This small molecule binds to this protein.
Small molecule (SMILES): CC(=O)N[C@H]1[C@H](O[C@H]2[C@H](O)[C@@H](NC(C)=O)CO[C@@H]2CO)O[C@H](CO)[C@@H](O[C@@H]2O[C@H](CO[C@H]3O[C@H](CO)[C@@H](O)[C@H](O)[C@@H]3O)[C@@H](O)[C@H](O[C@@H]3O[C@H](CO)[C@@H](O)[C@H](O)[C@@H]3O)[C@@H]2O)[C@@H]1O

Sequence of chain 1.D:
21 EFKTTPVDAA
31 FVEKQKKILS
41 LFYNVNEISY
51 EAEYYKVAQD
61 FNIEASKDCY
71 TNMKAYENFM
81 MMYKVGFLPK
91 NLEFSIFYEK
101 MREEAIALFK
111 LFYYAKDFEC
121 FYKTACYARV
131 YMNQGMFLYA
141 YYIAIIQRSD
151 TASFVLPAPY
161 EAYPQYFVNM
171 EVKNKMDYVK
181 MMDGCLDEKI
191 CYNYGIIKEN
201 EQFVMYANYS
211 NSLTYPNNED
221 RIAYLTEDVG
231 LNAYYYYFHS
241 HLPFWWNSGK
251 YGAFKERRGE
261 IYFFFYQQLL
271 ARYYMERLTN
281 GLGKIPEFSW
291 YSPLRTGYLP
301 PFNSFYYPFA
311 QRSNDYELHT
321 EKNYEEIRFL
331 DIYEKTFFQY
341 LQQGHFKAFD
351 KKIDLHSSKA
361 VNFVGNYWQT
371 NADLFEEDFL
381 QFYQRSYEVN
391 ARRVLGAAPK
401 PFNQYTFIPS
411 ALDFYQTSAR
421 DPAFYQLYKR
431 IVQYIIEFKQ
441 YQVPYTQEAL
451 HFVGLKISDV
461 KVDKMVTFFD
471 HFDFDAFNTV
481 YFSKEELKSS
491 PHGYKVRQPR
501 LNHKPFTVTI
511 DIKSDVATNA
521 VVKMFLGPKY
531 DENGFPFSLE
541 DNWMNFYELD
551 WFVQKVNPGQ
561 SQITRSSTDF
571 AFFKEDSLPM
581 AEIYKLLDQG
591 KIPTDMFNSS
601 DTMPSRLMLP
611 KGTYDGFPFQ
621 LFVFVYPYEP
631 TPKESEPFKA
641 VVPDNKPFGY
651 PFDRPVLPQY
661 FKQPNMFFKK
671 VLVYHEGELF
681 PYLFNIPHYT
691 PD

Binding-site contacts:
Ligand atom C5 contacts residue TYR682 of chain 1.B at 3.9 Å (hydrophobic).
Ligand atom O5 contacts residue ASN208 of chain 1.B at 2.3 Å (h-bond).
Ligand atom O6 contacts residue PRO92 of chain 1.F at 3.9 Å.
Ligand atom C8 contacts residue TYR206 of chain 1.B at 3.5 Å (hydrophobic).
Ligand atom C3 contacts residue ASN208 of chain 1.B at 3.8 Å.
Ligand atom O7 contacts residue ASN208 of chain 1.B at 3.2 Å (h-bond).
Ligand atom C6 contacts residue PRO687 of chain 1.B at 4.0 Å (hydrophobic).
Ligand atom C6 contacts residue TYR682 of chain 1.B at 3.3 Å (hydrophobic).
Ligand atom C1 contacts residue ASN208 of chain 1.B at 1.4 Å.
Ligand atom O3 contacts residue ASN685 of chain 1.B at 3.9 Å.
Ligand atom O7 contacts residue LYS175 of chain 1.B at 4.1 Å.
Ligand atom C1 contacts residue ASN685 of chain 1.B at 4.1 Å.
Ligand atom C4 contacts residue LYS662 of chain 1.D at 4.1 Å.
Ligand atom C8 contacts residue ASN685 of chain 1.B at 3.4 Å.
Ligand atom C2 contacts residue ASN685 of chain 1.B at 3.8 Å.
Ligand atom C7 contacts residue ASN208 of chain 1.B at 3.4 Å.
Ligand atom C8 contacts residue PRO536 of chain 1.D at 3.8 Å (hydrophobic).
Ligand atom O4 contacts residue PHE90 of chain 1.F at 4.1 Å.
Ligand atom O4 contacts residue HIS688 of chain 1.B at 4.0 Å.
Ligand atom O4 contacts residue ILE686 of chain 1.B at 3.3 Å.
Ligand atom O6 contacts residue PRO687 of chain 1.B at 3.2 Å.
Ligand atom O3 contacts residue GLY89 of chain 1.F at 3.9 Å.
Ligand atom C8 contacts residue TYR682 of chain 1.B at 3.9 Å (hydrophobic).
Ligand atom O5 contacts residue TYR682 of chain 1.B at 3.9 Å.
Ligand atom C7 contacts residue ASN685 of chain 1.B at 3.5 Å.
Ligand atom N2 contacts residue ASN685 of chain 1.B at 2.8 Å (h-bond).
Ligand atom N2 contacts residue ASN208 of chain 1.B at 3.1 Å (h-bond).
Ligand atom C6 contacts residue LYS662 of chain 1.D at 3.4 Å.
Ligand atom C5 contacts residue ILE686 of chain 1.B at 4.1 Å (hydrophobic).
Ligand atom O4 contacts residue PRO92 of chain 1.F at 3.8 Å.
Ligand atom C6 contacts residue PHE535 of chain 1.D at 3.7 Å (hydrophobic).
Ligand atom C4 contacts residue ILE686 of chain 1.B at 4.1 Å (hydrophobic).
Ligand atom C8 contacts residue PHE535 of chain 1.D at 3.6 Å (hydrophobic).
Ligand atom C3 contacts residue ASN685 of chain 1.B at 3.6 Å.
Ligand atom O3 contacts residue PRO687 of chain 1.B at 3.5 Å.
Ligand atom C5 contacts residue ASN208 of chain 1.B at 3.6 Å.
Ligand atom C2 contacts residue ASN208 of chain 1.B at 2.5 Å.
Ligand atom O4 contacts residue LYS662 of chain 1.D at 3.2 Å (salt-bridge).
Ligand atom O7 contacts residue ILE686 of chain 1.B at 3.6 Å.
Ligand atom O6 contacts residue PHE535 of chain 1.D at 3.2 Å.

Sequence of chain 1.B:
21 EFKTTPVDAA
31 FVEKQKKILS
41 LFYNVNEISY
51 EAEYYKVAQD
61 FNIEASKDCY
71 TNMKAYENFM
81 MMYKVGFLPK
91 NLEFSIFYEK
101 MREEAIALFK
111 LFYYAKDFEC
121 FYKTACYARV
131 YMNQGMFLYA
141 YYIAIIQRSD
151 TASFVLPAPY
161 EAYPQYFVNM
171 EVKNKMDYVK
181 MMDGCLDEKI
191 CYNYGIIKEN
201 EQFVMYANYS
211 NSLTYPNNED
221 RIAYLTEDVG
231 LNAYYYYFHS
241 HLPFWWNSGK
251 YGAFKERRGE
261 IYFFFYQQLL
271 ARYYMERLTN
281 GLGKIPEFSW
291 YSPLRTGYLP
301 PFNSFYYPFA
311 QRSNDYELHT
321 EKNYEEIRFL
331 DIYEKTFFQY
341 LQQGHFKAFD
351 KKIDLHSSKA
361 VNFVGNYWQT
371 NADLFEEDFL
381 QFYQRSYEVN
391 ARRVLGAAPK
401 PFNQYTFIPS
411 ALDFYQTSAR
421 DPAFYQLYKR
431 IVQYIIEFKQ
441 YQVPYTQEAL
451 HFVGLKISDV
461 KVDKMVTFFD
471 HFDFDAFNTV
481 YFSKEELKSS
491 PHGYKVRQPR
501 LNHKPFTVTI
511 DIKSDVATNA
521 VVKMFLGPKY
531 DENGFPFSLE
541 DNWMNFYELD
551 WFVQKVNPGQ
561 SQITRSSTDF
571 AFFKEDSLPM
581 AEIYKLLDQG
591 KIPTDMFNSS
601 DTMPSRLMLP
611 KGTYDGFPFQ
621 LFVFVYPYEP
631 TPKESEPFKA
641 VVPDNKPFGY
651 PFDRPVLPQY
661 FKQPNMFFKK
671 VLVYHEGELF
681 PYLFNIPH

Sequence of chain 1.F:
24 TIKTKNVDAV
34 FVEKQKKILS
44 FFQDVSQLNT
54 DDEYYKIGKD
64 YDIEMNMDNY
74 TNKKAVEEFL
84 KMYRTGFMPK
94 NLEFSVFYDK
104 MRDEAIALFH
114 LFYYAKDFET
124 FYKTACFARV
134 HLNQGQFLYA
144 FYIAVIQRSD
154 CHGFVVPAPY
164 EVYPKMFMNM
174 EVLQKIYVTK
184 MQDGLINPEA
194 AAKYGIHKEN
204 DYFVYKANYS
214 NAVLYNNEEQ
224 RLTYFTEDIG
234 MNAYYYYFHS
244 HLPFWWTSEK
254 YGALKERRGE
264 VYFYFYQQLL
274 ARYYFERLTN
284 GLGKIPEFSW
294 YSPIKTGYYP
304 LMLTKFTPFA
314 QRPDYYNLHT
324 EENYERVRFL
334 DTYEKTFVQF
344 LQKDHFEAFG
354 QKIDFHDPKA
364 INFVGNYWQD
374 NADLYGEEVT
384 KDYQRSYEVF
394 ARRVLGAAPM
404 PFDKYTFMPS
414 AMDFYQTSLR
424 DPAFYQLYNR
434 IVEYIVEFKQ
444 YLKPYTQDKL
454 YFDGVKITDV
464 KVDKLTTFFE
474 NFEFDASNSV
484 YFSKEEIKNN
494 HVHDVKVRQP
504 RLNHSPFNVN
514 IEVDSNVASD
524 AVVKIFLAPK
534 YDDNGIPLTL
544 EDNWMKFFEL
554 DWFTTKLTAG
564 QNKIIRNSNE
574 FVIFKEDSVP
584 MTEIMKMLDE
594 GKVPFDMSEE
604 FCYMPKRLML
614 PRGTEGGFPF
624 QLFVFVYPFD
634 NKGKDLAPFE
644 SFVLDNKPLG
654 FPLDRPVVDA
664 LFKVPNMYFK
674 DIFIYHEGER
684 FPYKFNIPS